Sequence of chain 9.F:
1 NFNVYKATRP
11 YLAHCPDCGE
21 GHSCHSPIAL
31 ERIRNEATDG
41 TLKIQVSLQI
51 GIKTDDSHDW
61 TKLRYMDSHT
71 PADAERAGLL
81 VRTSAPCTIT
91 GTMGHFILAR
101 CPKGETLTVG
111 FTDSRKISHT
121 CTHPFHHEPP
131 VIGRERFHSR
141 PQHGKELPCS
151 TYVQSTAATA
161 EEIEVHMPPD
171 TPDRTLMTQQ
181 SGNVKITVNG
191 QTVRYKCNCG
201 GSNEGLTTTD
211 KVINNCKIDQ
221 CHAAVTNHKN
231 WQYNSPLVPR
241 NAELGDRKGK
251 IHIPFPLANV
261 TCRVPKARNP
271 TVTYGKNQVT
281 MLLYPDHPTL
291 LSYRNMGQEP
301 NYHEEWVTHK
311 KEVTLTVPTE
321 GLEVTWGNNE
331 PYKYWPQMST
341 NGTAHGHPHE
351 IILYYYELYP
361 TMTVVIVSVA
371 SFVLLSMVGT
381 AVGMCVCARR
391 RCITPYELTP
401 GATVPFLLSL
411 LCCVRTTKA

Sequence of chain 9.E:
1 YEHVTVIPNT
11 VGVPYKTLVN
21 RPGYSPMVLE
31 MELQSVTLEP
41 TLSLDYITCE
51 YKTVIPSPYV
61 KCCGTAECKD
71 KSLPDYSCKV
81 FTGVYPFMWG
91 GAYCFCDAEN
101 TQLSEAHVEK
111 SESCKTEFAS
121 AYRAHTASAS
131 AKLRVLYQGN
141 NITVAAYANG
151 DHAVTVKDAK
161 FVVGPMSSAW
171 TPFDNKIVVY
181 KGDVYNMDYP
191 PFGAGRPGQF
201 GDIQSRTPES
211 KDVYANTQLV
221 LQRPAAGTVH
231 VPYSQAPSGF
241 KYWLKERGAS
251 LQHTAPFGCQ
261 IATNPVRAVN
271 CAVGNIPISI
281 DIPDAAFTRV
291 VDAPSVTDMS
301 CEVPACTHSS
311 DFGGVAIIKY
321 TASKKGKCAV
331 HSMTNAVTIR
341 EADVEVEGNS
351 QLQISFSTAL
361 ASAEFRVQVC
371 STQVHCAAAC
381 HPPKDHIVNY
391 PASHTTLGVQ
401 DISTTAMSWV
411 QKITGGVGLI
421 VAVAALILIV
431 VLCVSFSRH

Binding-site contacts:
Ligand atom N2 contacts residue ASN259 of chain 9.F at 2.9 Å (h-bond).
Ligand atom C5 contacts residue ASN259 of chain 9.F at 3.7 Å.
Ligand atom C7 contacts residue ASN259 of chain 9.F at 3.1 Å.
Ligand atom C8 contacts residue LYS181 of chain 9.E at 4.1 Å.
Ligand atom O5 contacts residue THR116 of chain 9.E at 4.0 Å.
Ligand atom C4 contacts residue ASN259 of chain 9.F at 4.2 Å.
Ligand atom O6 contacts residue LYS115 of chain 9.E at 4.4 Å.
Ligand atom C3 contacts residue ASN259 of chain 9.F at 3.8 Å.
Ligand atom O7 contacts residue ASN259 of chain 9.F at 2.9 Å (h-bond).
Ligand atom C8 contacts residue ASN259 of chain 9.F at 4.4 Å.
Ligand atom C2 contacts residue ASN259 of chain 9.F at 2.4 Å.
Ligand atom O6 contacts residue THR116 of chain 9.E at 3.5 Å.
Ligand atom C1 contacts residue ASN259 of chain 9.F at 1.4 Å.
Ligand atom O7 contacts residue LYS181 of chain 9.E at 3.9 Å.
Ligand atom O5 contacts residue ASN259 of chain 9.F at 2.4 Å (h-bond).

A protein and the small-molecule ligand that binds it are described below.
Small molecule (SMILES): CC(=O)N[C@@H]1[C@@H](O)[C@H](O)[C@@H](CO)O[C@H]1O